Binding-site contacts:
Ligand atom N2 contacts residue ASN154 of chain 1.B at 2.9 Å (h-bond).
Ligand atom O5 contacts residue GLU150 of chain 1.B at 3.1 Å.
Ligand atom O5 contacts residue SER151 of chain 1.B at 3.2 Å (h-bond).
Ligand atom O5 contacts residue ALA147 of chain 1.B at 4.2 Å.
Ligand atom C1 contacts residue THR156 of chain 1.B at 3.5 Å.
Ligand atom O5 contacts residue THR156 of chain 1.B at 4.3 Å.
Ligand atom C1 contacts residue GLU150 of chain 1.B at 3.9 Å.
Ligand atom C5 contacts residue ASN154 of chain 1.B at 3.7 Å.
Ligand atom C4 contacts residue ASN154 of chain 1.B at 4.2 Å.
Ligand atom O6 contacts residue SER151 of chain 1.B at 4.5 Å.
Ligand atom C2 contacts residue ASN154 of chain 1.B at 2.5 Å.
Ligand atom C5 contacts residue ALA147 of chain 1.B at 4.2 Å (hydrophobic).
Ligand atom C6 contacts residue GLU150 of chain 1.B at 4.0 Å.
Ligand atom C7 contacts residue ASN154 of chain 1.B at 3.4 Å.
Ligand atom O7 contacts residue ASN154 of chain 1.B at 3.1 Å (h-bond).
Ligand atom O5 contacts residue ASN154 of chain 1.B at 2.4 Å (h-bond).
Ligand atom C1 contacts residue ASN154 of chain 1.B at 1.5 Å.
Ligand atom C5 contacts residue GLU150 of chain 1.B at 4.2 Å.
Ligand atom C6 contacts residue SER151 of chain 1.B at 4.1 Å.
Ligand atom C3 contacts residue ASN154 of chain 1.B at 3.8 Å.
Ligand atom O6 contacts residue ALA147 of chain 1.B at 3.5 Å (h-bond).
Ligand atom O6 contacts residue GLU150 of chain 1.B at 3.3 Å.
Ligand atom C2 contacts residue THR156 of chain 1.B at 4.3 Å.
Ligand atom C1 contacts residue SER151 of chain 1.B at 3.5 Å.
Ligand atom C6 contacts residue ALA147 of chain 1.B at 3.2 Å (hydrophobic).
Ligand atom N2 contacts residue THR156 of chain 1.B at 4.1 Å.
Ligand atom C5 contacts residue SER151 of chain 1.B at 4.1 Å.

The small molecule below binds the protein below.
Small molecule (SMILES): CC(=O)N[C@@H]1[C@@H](O)[C@H](O)[C@@H](CO)O[C@H]1O

Sequence of chain 1.B:
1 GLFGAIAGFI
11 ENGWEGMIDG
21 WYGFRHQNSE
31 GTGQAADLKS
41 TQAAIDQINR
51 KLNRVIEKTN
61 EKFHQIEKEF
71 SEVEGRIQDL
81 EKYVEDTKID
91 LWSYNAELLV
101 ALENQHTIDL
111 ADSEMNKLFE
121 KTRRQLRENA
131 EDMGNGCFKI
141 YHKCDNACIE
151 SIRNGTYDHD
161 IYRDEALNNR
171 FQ